Binding-site contacts:
Ligand atom O contacts residue PHE64 of chain 2.E at 4.3 Å.
Ligand atom O contacts residue ILE26 of chain 2.E at 3.9 Å.
Ligand atom N contacts residue GLU46 of chain 2.E at 3.4 Å (salt-bridge).
Ligand atom OXT contacts residue ILE26 of chain 2.E at 4.4 Å.
Ligand atom OXT contacts residue GLU46 of chain 2.E at 4.2 Å.
Ligand atom CA contacts residue HIS60 of chain 2.E at 4.4 Å.
Ligand atom CA contacts residue GLU46 of chain 2.E at 3.7 Å.
Ligand atom OXT contacts residue TYR132 of chain 2.E at 4.1 Å.
Ligand atom O contacts residue HIS60 of chain 2.E at 3.6 Å.
Ligand atom C contacts residue GLU46 of chain 2.E at 4.4 Å.
Ligand atom C contacts residue HIS60 of chain 2.E at 3.7 Å.
Ligand atom CA contacts residue TYR63 of chain 2.E at 4.2 Å (hydrophobic).
Ligand atom OXT contacts residue HIS60 of chain 2.E at 3.4 Å.

Sequence of chain 2.E:
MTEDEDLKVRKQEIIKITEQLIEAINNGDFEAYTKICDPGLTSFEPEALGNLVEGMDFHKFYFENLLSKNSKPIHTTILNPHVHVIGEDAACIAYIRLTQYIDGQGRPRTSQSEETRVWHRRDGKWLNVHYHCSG

A small-molecule ligand and the protein it binds are described below.
Small molecule (SMILES): NCC(=O)O